Binding-site contacts:
Ligand atom N7 contacts residue 6EE1 of chain 1.F at 1.9 Å (h-bond).
Ligand atom C4 contacts residue 6EE1 of chain 1.F at 0.5 Å.
Ligand atom C contacts residue 6EE1 of chain 1.F at 1.9 Å.
Ligand atom C33 contacts residue 6EE1 of chain 1.F at 2.1 Å.
Ligand atom C27 contacts residue 6EE1 of chain 1.F at 1.6 Å.
Ligand atom C14 contacts residue 6EE1 of chain 1.F at 1.1 Å.
Ligand atom C9 contacts residue 6EE1 of chain 1.F at 1.6 Å.
Ligand atom F12 contacts residue 6EE1 of chain 1.F at 0.9 Å.
Ligand atom C36 contacts residue ARG8 of chain 1.B at 1.0 Å.
Ligand atom C13 contacts residue 6EE1 of chain 1.F at 0.8 Å.
Ligand atom C17 contacts residue ACT1 of chain 1.C at 1.7 Å.
Ligand atom C20 contacts residue ACT1 of chain 1.C at 1.5 Å.
Ligand atom O8 contacts residue 6EE1 of chain 1.F at 1.1 Å.
Ligand atom F21 contacts residue ILE84 of chain 1.A at 2.0 Å.
Ligand atom C28 contacts residue 6EE1 of chain 1.F at 0.4 Å.
Ligand atom C15 contacts residue ACT1 of chain 1.C at 1.0 Å.
Ligand atom F contacts residue 6EE1 of chain 1.F at 1.6 Å.
Ligand atom C23 contacts residue 6EE1 of chain 1.F at 1.9 Å.
Ligand atom C29 contacts residue 6EE1 of chain 1.F at 1.9 Å.
Ligand atom N contacts residue 6EE1 of chain 1.F at 0.3 Å (h-bond).
Ligand atom C24 contacts residue 6EE1 of chain 1.F at 2.1 Å.
Ligand atom C19 contacts residue ACT1 of chain 1.C at 0.8 Å.
Ligand atom N22 contacts residue 6EE1 of chain 1.F at 2.0 Å (h-bond).
Ligand atom C6 contacts residue 6EE1 of chain 1.F at 0.8 Å.
Ligand atom O contacts residue 6EE1 of chain 1.F at 1.8 Å.
Ligand atom C37 contacts residue ARG8 of chain 1.B at 2.1 Å.
Ligand atom C2 contacts residue 6EE1 of chain 1.F at 0.6 Å.
Ligand atom C1 contacts residue 6EE1 of chain 1.F at 0.6 Å.
Ligand atom F41 contacts residue ARG8 of chain 1.B at 1.5 Å.
Ligand atom C31 contacts residue 6EE1 of chain 1.F at 0.8 Å.
Ligand atom C30 contacts residue 6EE1 of chain 1.F at 0.7 Å.
Ligand atom N18 contacts residue ACT1 of chain 1.C at 1.1 Å.
Ligand atom F11 contacts residue 6EE1 of chain 1.F at 0.5 Å.
Ligand atom C10 contacts residue 6EE1 of chain 1.F at 0.5 Å.
Ligand atom C34 contacts residue 6EE1 of chain 1.F at 0.9 Å.
Ligand atom O5 contacts residue 6EE1 of chain 1.F at 1.2 Å.
Ligand atom C32 contacts residue 6EE1 of chain 1.F at 1.7 Å.
Ligand atom C16 contacts residue ACT1 of chain 1.C at 1.0 Å.
Ligand atom C3 contacts residue 6EE1 of chain 1.F at 0.5 Å.
Ligand atom C35 contacts residue ARG8 of chain 1.B at 1.4 Å.

Sequence of chain 1.B:
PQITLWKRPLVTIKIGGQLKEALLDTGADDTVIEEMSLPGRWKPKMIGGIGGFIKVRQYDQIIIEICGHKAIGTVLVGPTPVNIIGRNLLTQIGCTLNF

Sequence of chain 1.A:
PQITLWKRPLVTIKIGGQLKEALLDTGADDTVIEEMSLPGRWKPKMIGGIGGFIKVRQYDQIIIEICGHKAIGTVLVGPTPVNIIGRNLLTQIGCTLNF

The small molecule below binds the protein below.
Small molecule (SMILES): N[C@H](C(=O)Nc1cncc(F)c1CC[C@@H]1CN[C@H](COC(=O)NCC(F)(F)F)CO1)[C@@H](c1ccc(Cl)cc1)c1cc(F)cc(F)c1